This small molecule binds to this protein.
Small molecule (SMILES): O=C1NCCc2ccccc21

Sequence of chain 2.A:
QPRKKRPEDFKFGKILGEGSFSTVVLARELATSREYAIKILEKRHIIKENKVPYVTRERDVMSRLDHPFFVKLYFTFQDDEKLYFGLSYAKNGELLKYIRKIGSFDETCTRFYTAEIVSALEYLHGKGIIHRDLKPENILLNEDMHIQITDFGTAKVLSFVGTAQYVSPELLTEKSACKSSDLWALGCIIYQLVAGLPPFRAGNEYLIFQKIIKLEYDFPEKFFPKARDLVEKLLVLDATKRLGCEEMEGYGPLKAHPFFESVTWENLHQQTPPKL

Binding-site contacts:
Ligand atom O11 contacts residue ALA90 of chain 2.A at 3.1 Å (h-bond).
Ligand atom N10 contacts residue GLN148 of chain 2.A at 4.3 Å.
Ligand atom C9 contacts residue ALA90 of chain 2.A at 4.0 Å (hydrophobic).
Ligand atom C5 contacts residue LEU140 of chain 2.A at 4.0 Å (hydrophobic).
Ligand atom C1 contacts residue VAL24 of chain 2.A at 4.0 Å (hydrophobic).
Ligand atom C6 contacts residue THR150 of chain 2.A at 4.3 Å.
Ligand atom C6 contacts residue LEU87 of chain 2.A at 3.7 Å (hydrophobic).
Ligand atom O11 contacts residue SER88 of chain 2.A at 4.0 Å.
Ligand atom O11 contacts residue ALA37 of chain 2.A at 3.8 Å.
Ligand atom C4 contacts residue LEU140 of chain 2.A at 4.1 Å (hydrophobic).
Ligand atom O11 contacts residue LEU140 of chain 2.A at 3.9 Å.
Ligand atom C2 contacts residue VAL24 of chain 2.A at 4.4 Å (hydrophobic).
Ligand atom N10 contacts residue ALA37 of chain 2.A at 3.4 Å.
Ligand atom C6 contacts residue VAL71 of chain 2.A at 4.3 Å (hydrophobic).
Ligand atom N10 contacts residue TYR89 of chain 2.A at 4.3 Å.
Ligand atom O11 contacts residue LEU16 of chain 2.A at 4.4 Å.
Ligand atom C8 contacts residue ALA37 of chain 2.A at 4.3 Å (hydrophobic).
Ligand atom C7 contacts residue THR150 of chain 2.A at 4.4 Å.
Ligand atom C9 contacts residue ALA37 of chain 2.A at 3.6 Å (hydrophobic).
Ligand atom N10 contacts residue ALA90 of chain 2.A at 4.3 Å.
Ligand atom C1 contacts residue LEU16 of chain 2.A at 4.5 Å (hydrophobic).
Ligand atom C5 contacts residue THR150 of chain 2.A at 3.4 Å.
Ligand atom C2 contacts residue LEU16 of chain 2.A at 3.7 Å (hydrophobic).
Ligand atom C6 contacts residue ALA37 of chain 2.A at 3.9 Å (hydrophobic).
Ligand atom C1 contacts residue GLY17 of chain 2.A at 4.3 Å.
Ligand atom C2 contacts residue GLY17 of chain 2.A at 4.3 Å.
Ligand atom C8 contacts residue LEU140 of chain 2.A at 3.6 Å (hydrophobic).
Ligand atom C6 contacts residue SER88 of chain 2.A at 3.6 Å.
Ligand atom N10 contacts residue SER88 of chain 2.A at 2.9 Å (h-bond).
Ligand atom N10 contacts residue LEU140 of chain 2.A at 4.1 Å.
Ligand atom C9 contacts residue SER88 of chain 2.A at 3.8 Å.
Ligand atom C7 contacts residue VAL24 of chain 2.A at 4.2 Å (hydrophobic).
Ligand atom C7 contacts residue LEU140 of chain 2.A at 3.8 Å (hydrophobic).
Ligand atom C5 contacts residue LEU87 of chain 2.A at 4.3 Å (hydrophobic).
Ligand atom C9 contacts residue LEU140 of chain 2.A at 3.6 Å (hydrophobic).
Ligand atom O11 contacts residue TYR89 of chain 2.A at 3.8 Å.
Ligand atom C4 contacts residue VAL24 of chain 2.A at 4.3 Å (hydrophobic).
Ligand atom C3 contacts residue VAL24 of chain 2.A at 3.9 Å (hydrophobic).
Ligand atom C8 contacts residue VAL24 of chain 2.A at 4.2 Å (hydrophobic).
Ligand atom C4 contacts residue LEU16 of chain 2.A at 3.9 Å (hydrophobic).